Sequence of chain 42.F:
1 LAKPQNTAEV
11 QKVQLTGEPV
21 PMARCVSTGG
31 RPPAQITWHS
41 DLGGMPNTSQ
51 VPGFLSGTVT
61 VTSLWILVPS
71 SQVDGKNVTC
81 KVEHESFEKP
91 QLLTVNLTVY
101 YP

Binding-site contacts:
Ligand atom C1 contacts residue ASN96 of chain 42.F at 1.4 Å.
Ligand atom O5 contacts residue ASN96 of chain 42.F at 2.2 Å (h-bond).
Ligand atom C7 contacts residue ASN96 of chain 42.F at 3.5 Å.
Ligand atom O7 contacts residue NAG1 of chain 42.K at 3.4 Å.
Ligand atom C3 contacts residue GLY75 of chain 42.F at 4.4 Å.
Ligand atom C3 contacts residue ASN96 of chain 42.F at 3.8 Å.
Ligand atom C8 contacts residue NAG1 of chain 42.K at 4.3 Å.
Ligand atom O7 contacts residue ASN77 of chain 42.F at 3.4 Å (h-bond).
Ligand atom C2 contacts residue GLY75 of chain 42.F at 3.8 Å.
Ligand atom C1 contacts residue GLY75 of chain 42.F at 3.9 Å.
Ligand atom O7 contacts residue ASN96 of chain 42.F at 3.4 Å (h-bond).
Ligand atom N2 contacts residue GLY75 of chain 42.F at 2.6 Å (h-bond).
Ligand atom C8 contacts residue LYS76 of chain 42.F at 4.0 Å.
Ligand atom N2 contacts residue ASN96 of chain 42.F at 3.1 Å (h-bond).
Ligand atom C4 contacts residue ASN96 of chain 42.F at 4.2 Å.
Ligand atom C8 contacts residue ASN77 of chain 42.F at 3.7 Å.
Ligand atom C7 contacts residue GLY75 of chain 42.F at 2.9 Å.
Ligand atom C8 contacts residue GLY75 of chain 42.F at 2.5 Å.
Ligand atom C2 contacts residue ASN96 of chain 42.F at 2.6 Å.
Ligand atom O7 contacts residue GLY75 of chain 42.F at 4.0 Å.
Ligand atom C7 contacts residue NAG1 of chain 42.K at 4.3 Å.
Ligand atom C5 contacts residue ASN96 of chain 42.F at 3.5 Å.
Ligand atom C7 contacts residue ASN77 of chain 42.F at 3.8 Å.

This small molecule binds to this protein.
Small molecule (SMILES): CC(=O)N[C@H]1[C@H](O[C@H]2[C@H](O)[C@@H](NC(C)=O)CO[C@@H]2CO)O[C@H](CO)[C@@H](O[C@@H]2O[C@H](CO)[C@@H](O)[C@H](O)[C@@H]2O)[C@@H]1O